Binding-site contacts:
Ligand atom N8 contacts residue THR58 of chain 2.A at 3.2 Å (h-bond).
Ligand atom N9 contacts residue LEU171 of chain 1.A at 4.0 Å.
Ligand atom N7 contacts residue ALA57 of chain 2.A at 3.5 Å.
Ligand atom O2 contacts residue ARG177 of chain 1.A at 2.8 Å (salt-bridge).
Ligand atom N1 contacts residue GLN229 of chain 1.A at 3.0 Å (h-bond).
Ligand atom N3 contacts residue ASN255 of chain 1.A at 3.4 Å (h-bond).
Ligand atom O6 contacts residue THR58 of chain 2.A at 3.8 Å.
Ligand atom C2 contacts residue PHE160 of chain 1.A at 3.7 Å (hydrophobic).
Ligand atom C2 contacts residue ASN255 of chain 1.A at 3.9 Å.
Ligand atom C5 contacts residue PHE160 of chain 1.A at 3.4 Å (hydrophobic).
Ligand atom N9 contacts residue THR58 of chain 2.A at 4.0 Å.
Ligand atom O2 contacts residue VAL228 of chain 1.A at 2.9 Å (h-bond).
Ligand atom O2 contacts residue SER227 of chain 1.A at 3.6 Å.
Ligand atom C6 contacts residue GLN229 of chain 1.A at 3.7 Å.
Ligand atom C4 contacts residue ARG177 of chain 1.A at 3.8 Å.
Ligand atom O6 contacts residue ILE55 of chain 2.A at 3.5 Å.
Ligand atom O6 contacts residue PHE160 of chain 1.A at 4.0 Å.
Ligand atom N9 contacts residue PHE160 of chain 1.A at 3.5 Å.
Ligand atom O6 contacts residue GLN229 of chain 1.A at 2.9 Å (h-bond).
Ligand atom N1 contacts residue PHE160 of chain 1.A at 3.6 Å.
Ligand atom N7 contacts residue PHE160 of chain 1.A at 3.6 Å.
Ligand atom O2 contacts residue PHE160 of chain 1.A at 3.9 Å.
Ligand atom C6 contacts residue PHE160 of chain 1.A at 3.5 Å (hydrophobic).
Ligand atom N7 contacts residue THR58 of chain 2.A at 2.8 Å (h-bond).
Ligand atom C2 contacts residue GLN229 of chain 1.A at 3.9 Å.
Ligand atom N8 contacts residue ASP59 of chain 2.A at 3.8 Å.
Ligand atom N9 contacts residue ARG177 of chain 1.A at 3.9 Å.
Ligand atom O2 contacts residue GLN229 of chain 1.A at 3.8 Å.
Ligand atom N3 contacts residue PHE160 of chain 1.A at 3.7 Å.
Ligand atom N8 contacts residue ALA57 of chain 2.A at 3.8 Å.
Ligand atom C4 contacts residue ASN255 of chain 1.A at 3.9 Å.
Ligand atom C4 contacts residue PHE160 of chain 1.A at 3.4 Å (hydrophobic).
Ligand atom O6 contacts residue TYR9 of chain 2.A at 3.8 Å.
Ligand atom N3 contacts residue ARG177 of chain 1.A at 3.0 Å (salt-bridge).
Ligand atom N8 contacts residue PHE160 of chain 1.A at 3.6 Å.
Ligand atom C5 contacts residue THR58 of chain 2.A at 3.9 Å.
Ligand atom C2 contacts residue VAL228 of chain 1.A at 4.0 Å (hydrophobic).
Ligand atom C2 contacts residue ARG177 of chain 1.A at 3.6 Å.
Ligand atom N8 contacts residue LEU171 of chain 1.A at 3.8 Å.
Ligand atom O6 contacts residue ILE289 of chain 1.A at 4.0 Å.

This protein binds this small molecule.
Small molecule (SMILES): O=c1[nH]c(=O)c2nn[nH]c2[nH]1

Sequence of chain 2.A:
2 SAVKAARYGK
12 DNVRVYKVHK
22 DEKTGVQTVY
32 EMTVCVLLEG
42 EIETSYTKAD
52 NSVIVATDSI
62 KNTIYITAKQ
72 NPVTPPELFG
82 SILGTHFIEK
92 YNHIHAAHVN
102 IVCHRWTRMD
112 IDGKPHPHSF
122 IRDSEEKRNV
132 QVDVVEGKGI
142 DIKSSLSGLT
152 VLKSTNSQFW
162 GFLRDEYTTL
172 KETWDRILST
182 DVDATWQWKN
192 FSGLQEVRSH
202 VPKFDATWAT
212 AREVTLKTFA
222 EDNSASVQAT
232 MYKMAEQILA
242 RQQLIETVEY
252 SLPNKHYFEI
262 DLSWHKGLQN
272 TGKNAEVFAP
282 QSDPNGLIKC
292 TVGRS

Sequence of chain 1.A:
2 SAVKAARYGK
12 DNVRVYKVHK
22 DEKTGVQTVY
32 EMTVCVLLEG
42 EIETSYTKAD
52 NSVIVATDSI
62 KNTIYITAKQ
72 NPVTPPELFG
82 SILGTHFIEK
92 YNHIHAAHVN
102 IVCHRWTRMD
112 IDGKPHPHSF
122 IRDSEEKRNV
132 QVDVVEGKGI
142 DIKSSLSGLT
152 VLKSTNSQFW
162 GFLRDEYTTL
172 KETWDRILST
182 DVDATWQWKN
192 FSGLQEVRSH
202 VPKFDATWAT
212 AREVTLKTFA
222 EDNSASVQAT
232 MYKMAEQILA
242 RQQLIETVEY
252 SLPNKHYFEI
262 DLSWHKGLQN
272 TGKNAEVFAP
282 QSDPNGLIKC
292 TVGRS